This protein binds this small molecule.
Small molecule (SMILES): CC[C@H](C)[C@H](NC(=O)[C@H](CO)NC(=O)[C@@H]1CCCN1)C(=O)N[C@@H](CC(C)C)C(=O)N[C@@H](CCC(=O)O)C(=O)N[C@H](C(=O)N[C@@H](CCCN=C(N)N)C(=O)N[C@H](C(=O)N[C@H](C=O)CCCCN)[C@@H](C)O)[C@@H](C)CC

Sequence of chain 1.A:
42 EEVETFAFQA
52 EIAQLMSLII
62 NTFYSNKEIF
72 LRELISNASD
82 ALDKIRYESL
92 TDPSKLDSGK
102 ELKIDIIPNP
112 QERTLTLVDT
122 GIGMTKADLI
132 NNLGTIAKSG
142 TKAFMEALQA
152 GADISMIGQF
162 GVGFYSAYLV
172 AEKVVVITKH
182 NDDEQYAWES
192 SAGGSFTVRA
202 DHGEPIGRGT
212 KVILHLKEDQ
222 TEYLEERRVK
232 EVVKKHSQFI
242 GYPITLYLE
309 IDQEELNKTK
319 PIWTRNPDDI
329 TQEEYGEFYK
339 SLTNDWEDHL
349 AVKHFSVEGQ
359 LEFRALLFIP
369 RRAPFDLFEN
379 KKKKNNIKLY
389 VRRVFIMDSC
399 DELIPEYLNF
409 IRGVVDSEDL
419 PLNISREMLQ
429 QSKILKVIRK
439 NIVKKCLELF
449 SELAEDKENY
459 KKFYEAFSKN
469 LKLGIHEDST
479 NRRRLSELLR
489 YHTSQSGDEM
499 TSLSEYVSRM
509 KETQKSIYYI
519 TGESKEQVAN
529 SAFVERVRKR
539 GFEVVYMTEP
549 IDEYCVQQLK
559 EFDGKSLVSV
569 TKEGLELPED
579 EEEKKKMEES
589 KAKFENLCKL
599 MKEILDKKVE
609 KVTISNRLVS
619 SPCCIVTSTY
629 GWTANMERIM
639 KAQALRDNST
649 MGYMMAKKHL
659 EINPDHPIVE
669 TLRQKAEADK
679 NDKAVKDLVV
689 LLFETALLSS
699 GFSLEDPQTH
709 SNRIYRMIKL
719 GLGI

Binding-site contacts:
Ligand atom CG contacts residue GLN641 of chain 1.B at 4.0 Å.
Ligand atom CG2 contacts residue TYR552 of chain 1.B at 4.0 Å (hydrophobic).
Ligand atom CG2 contacts residue LEU643 of chain 1.B at 4.0 Å (hydrophobic).
Ligand atom OG contacts residue LYS379 of chain 1.B at 3.8 Å.
Ligand atom CA contacts residue TYR552 of chain 1.B at 3.8 Å (hydrophobic).
Ligand atom O contacts residue TYR552 of chain 1.B at 3.7 Å.
Ligand atom CD contacts residue GLU377 of chain 1.B at 3.7 Å.
Ligand atom CG2 contacts residue MET638 of chain 1.B at 3.5 Å (hydrophobic).
Ligand atom C contacts residue GLN641 of chain 1.A at 3.5 Å.
Ligand atom CD1 contacts residue TYR552 of chain 1.A at 3.5 Å (hydrophobic).
Ligand atom O contacts residue HIS474 of chain 1.A at 3.3 Å (h-bond).
Ligand atom CD contacts residue ARG644 of chain 1.A at 3.4 Å.
Ligand atom CB contacts residue LEU643 of chain 1.A at 3.6 Å (hydrophobic).
Ligand atom CG contacts residue LEU643 of chain 1.B at 3.6 Å (hydrophobic).
Ligand atom CG2 contacts residue TYR552 of chain 1.A at 3.2 Å (hydrophobic).
Ligand atom CB contacts residue GLN641 of chain 1.A at 4.0 Å.
Ligand atom CD2 contacts residue PHE376 of chain 1.B at 3.8 Å (hydrophobic).
Ligand atom N contacts residue GLN641 of chain 1.A at 3.2 Å (h-bond).
Ligand atom CD contacts residue LEU643 of chain 1.B at 3.6 Å (hydrophobic).
Ligand atom CB contacts residue GLU377 of chain 1.B at 3.2 Å.
Ligand atom CD1 contacts residue HIS474 of chain 1.A at 3.5 Å.
Ligand atom O contacts residue HIS474 of chain 1.B at 3.5 Å (h-bond).
Ligand atom CG contacts residue LEU643 of chain 1.A at 3.9 Å (hydrophobic).
Ligand atom NH2 contacts residue GLU475 of chain 1.B at 3.1 Å (salt-bridge).
Ligand atom OG1 contacts residue ARG644 of chain 1.B at 3.9 Å.
Ligand atom N contacts residue ARG644 of chain 1.A at 3.0 Å (salt-bridge).
Ligand atom CD1 contacts residue GLN641 of chain 1.A at 4.0 Å.
Ligand atom CD1 contacts residue LEU643 of chain 1.A at 3.4 Å (hydrophobic).
Ligand atom CG2 contacts residue GLN641 of chain 1.B at 4.0 Å.
Ligand atom CD2 contacts residue LEU643 of chain 1.A at 3.5 Å (hydrophobic).
Ligand atom CG2 contacts residue TYR552 of chain 1.B at 2.7 Å (hydrophobic).
Ligand atom OG1 contacts residue MET638 of chain 1.B at 3.7 Å.
Ligand atom CB contacts residue TYR552 of chain 1.B at 3.7 Å (hydrophobic).
Ligand atom CD1 contacts residue TYR552 of chain 1.B at 4.0 Å (hydrophobic).
Ligand atom CG contacts residue GLU377 of chain 1.A at 3.8 Å.
Ligand atom O contacts residue GLN641 of chain 1.A at 3.4 Å (h-bond).
Ligand atom CA contacts residue GLN641 of chain 1.A at 3.7 Å.
Ligand atom CD1 contacts residue LEU471 of chain 1.B at 3.8 Å (hydrophobic).
Ligand atom CB contacts residue MET638 of chain 1.B at 4.0 Å (hydrophobic).
Ligand atom OE2 contacts residue LEU643 of chain 1.B at 2.8 Å (h-bond).

Sequence of chain 1.B:
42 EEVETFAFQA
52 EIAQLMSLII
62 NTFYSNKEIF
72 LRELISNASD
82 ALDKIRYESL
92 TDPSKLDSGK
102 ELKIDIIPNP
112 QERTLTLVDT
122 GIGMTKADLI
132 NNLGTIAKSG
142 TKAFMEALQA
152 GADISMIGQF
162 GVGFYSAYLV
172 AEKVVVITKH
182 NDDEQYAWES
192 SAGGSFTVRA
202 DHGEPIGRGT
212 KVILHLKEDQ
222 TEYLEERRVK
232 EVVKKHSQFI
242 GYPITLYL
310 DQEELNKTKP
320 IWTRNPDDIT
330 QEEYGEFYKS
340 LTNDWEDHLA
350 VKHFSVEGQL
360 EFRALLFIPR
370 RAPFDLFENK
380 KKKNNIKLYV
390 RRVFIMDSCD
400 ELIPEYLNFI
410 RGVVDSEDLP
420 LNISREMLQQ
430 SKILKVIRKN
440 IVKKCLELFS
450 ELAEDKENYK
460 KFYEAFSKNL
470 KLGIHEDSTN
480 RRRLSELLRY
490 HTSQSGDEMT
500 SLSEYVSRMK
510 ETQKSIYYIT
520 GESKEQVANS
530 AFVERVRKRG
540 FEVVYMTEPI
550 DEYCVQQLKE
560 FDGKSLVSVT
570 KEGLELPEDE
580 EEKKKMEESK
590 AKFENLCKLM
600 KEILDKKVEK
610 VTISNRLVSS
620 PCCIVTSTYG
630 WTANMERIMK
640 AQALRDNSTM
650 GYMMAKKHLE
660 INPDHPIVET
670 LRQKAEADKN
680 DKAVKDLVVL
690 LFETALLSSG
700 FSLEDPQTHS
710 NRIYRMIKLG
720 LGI